Sequence of chain 2.D:
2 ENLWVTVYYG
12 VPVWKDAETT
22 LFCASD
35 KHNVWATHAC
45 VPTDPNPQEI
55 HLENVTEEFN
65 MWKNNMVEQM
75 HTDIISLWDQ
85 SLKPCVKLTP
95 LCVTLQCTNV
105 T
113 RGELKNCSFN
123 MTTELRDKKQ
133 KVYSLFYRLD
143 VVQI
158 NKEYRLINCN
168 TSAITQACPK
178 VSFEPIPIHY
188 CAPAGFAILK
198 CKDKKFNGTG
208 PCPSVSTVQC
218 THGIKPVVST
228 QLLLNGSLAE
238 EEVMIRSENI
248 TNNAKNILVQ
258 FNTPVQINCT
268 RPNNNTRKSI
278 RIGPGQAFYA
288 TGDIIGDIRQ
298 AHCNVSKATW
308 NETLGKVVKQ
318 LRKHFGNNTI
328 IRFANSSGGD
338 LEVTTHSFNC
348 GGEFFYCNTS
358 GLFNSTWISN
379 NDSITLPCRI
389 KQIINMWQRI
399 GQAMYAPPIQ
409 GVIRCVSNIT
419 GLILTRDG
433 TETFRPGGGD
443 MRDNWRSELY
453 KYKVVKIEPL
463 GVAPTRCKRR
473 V

Binding-site contacts:
Ligand atom O6 contacts residue ILE292 of chain 2.D at 3.3 Å.
Ligand atom N2 contacts residue ASN271 of chain 2.D at 3.0 Å (h-bond).
Ligand atom O7 contacts residue ASN271 of chain 2.D at 2.9 Å (h-bond).
Ligand atom O5 contacts residue ILE292 of chain 2.D at 3.8 Å.
Ligand atom O6 contacts residue THR273 of chain 2.D at 3.9 Å.
Ligand atom O5 contacts residue ASN271 of chain 2.D at 2.3 Å (h-bond).
Ligand atom C4 contacts residue ASN271 of chain 2.D at 4.3 Å.
Ligand atom C5 contacts residue ASN271 of chain 2.D at 3.6 Å.
Ligand atom C7 contacts residue ASN271 of chain 2.D at 3.1 Å.
Ligand atom C3 contacts residue ASN271 of chain 2.D at 3.8 Å.
Ligand atom C6 contacts residue ILE292 of chain 2.D at 4.4 Å (hydrophobic).
Ligand atom C2 contacts residue ASN271 of chain 2.D at 2.5 Å.
Ligand atom C7 contacts residue VAL410 of chain 2.D at 4.4 Å (hydrophobic).
Ligand atom C1 contacts residue ASN271 of chain 2.D at 1.4 Å.
Ligand atom C8 contacts residue VAL410 of chain 2.D at 3.9 Å (hydrophobic).
Ligand atom C8 contacts residue ASN271 of chain 2.D at 4.4 Å.

A protein and the small-molecule ligand that binds it are described below.
Small molecule (SMILES): CC(=O)N[C@H]1[C@H](O[C@H]2[C@H](O)[C@@H](NC(C)=O)CO[C@@H]2CO)O[C@H](CO)[C@@H](O)[C@@H]1O